The small molecule below binds the protein below.
Small molecule (SMILES): C[C@@H]1C[C@@H](NO)N[C@H]1C(=O)O

Binding-site contacts:
Ligand atom C1 contacts residue LEU295 of chain 2.A at 3.4 Å (hydrophobic).
Ligand atom O1 contacts residue LYS202 of chain 2.A at 2.3 Å (salt-bridge).
Ligand atom C3 contacts residue GLN333 of chain 2.A at 4.1 Å.
Ligand atom C5 contacts residue GLU205 of chain 2.A at 3.3 Å.
Ligand atom C6 contacts residue THR131 of chain 2.A at 3.1 Å.
Ligand atom O2 contacts residue GLU229 of chain 2.A at 3.1 Å.
Ligand atom C3 contacts residue THR131 of chain 2.A at 3.7 Å.
Ligand atom N2 contacts residue LYS202 of chain 2.A at 3.6 Å (salt-bridge).
Ligand atom C1 contacts residue VAL157 of chain 2.A at 3.5 Å (hydrophobic).
Ligand atom C3 contacts residue GLY132 of chain 2.A at 4.1 Å.
Ligand atom C6 contacts residue TYR335 of chain 2.A at 3.1 Å (hydrophobic).
Ligand atom N2 contacts residue GLU229 of chain 2.A at 3.9 Å.
Ligand atom C5 contacts residue LYS202 of chain 2.A at 3.5 Å.
Ligand atom C6 contacts residue GLN333 of chain 2.A at 3.4 Å.
Ligand atom O1 contacts residue THR131 of chain 2.A at 4.0 Å.
Ligand atom O1 contacts residue LEU295 of chain 2.A at 3.5 Å.
Ligand atom C2 contacts residue LYS202 of chain 2.A at 2.4 Å.
Ligand atom N1 contacts residue LEU295 of chain 2.A at 3.7 Å.
Ligand atom N1 contacts residue GLU259 of chain 2.A at 3.6 Å.
Ligand atom C1 contacts residue LYS202 of chain 2.A at 1.3 Å.
Ligand atom O2 contacts residue GLU205 of chain 2.A at 2.6 Å (salt-bridge).
Ligand atom O2 contacts residue LYS202 of chain 2.A at 2.9 Å (salt-bridge).
Ligand atom O1 contacts residue VAL157 of chain 2.A at 3.3 Å.
Ligand atom C3 contacts residue LYS202 of chain 2.A at 3.3 Å.
Ligand atom N2 contacts residue GLU205 of chain 2.A at 2.7 Å (salt-bridge).
Ligand atom C4 contacts residue GLU205 of chain 2.A at 3.0 Å.
Ligand atom C2 contacts residue GLN333 of chain 2.A at 3.4 Å.
Ligand atom C4 contacts residue GLY132 of chain 2.A at 4.1 Å.
Ligand atom C5 contacts residue GLU259 of chain 2.A at 3.8 Å.
Ligand atom C4 contacts residue LYS202 of chain 2.A at 3.6 Å.
Ligand atom N2 contacts residue GLU259 of chain 2.A at 4.0 Å.
Ligand atom O1 contacts residue GLN333 of chain 2.A at 4.2 Å.
Ligand atom C1 contacts residue SER365 of chain 2.A at 3.7 Å.
Ligand atom O2 contacts residue MET257 of chain 2.A at 3.5 Å.
Ligand atom N1 contacts residue GLN333 of chain 2.A at 3.6 Å (h-bond).
Ligand atom N1 contacts residue LYS202 of chain 2.A at 2.8 Å (salt-bridge).
Ligand atom O1 contacts residue SER365 of chain 2.A at 2.6 Å (h-bond).
Ligand atom C3 contacts residue VAL157 of chain 2.A at 4.3 Å (hydrophobic).
Ligand atom C2 contacts residue LEU295 of chain 2.A at 3.7 Å (hydrophobic).
Ligand atom C2 contacts residue THR131 of chain 2.A at 4.3 Å.

Sequence of chain 2.A:
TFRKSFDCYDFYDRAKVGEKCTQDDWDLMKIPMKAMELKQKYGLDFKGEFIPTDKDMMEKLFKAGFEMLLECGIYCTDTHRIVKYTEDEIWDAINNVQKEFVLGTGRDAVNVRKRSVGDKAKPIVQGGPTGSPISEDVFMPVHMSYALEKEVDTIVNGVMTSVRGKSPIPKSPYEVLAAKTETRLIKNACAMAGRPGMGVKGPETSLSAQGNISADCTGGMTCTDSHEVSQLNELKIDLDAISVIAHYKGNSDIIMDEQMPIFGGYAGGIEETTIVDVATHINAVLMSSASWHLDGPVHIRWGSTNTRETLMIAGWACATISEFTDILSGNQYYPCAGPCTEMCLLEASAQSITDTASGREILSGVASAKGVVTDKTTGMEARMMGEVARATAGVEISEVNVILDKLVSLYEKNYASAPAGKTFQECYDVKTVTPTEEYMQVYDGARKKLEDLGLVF